This small molecule binds to this protein.
Small molecule (SMILES): COc1ccc2c(c1)CCN(C(=O)Cc1cc(=O)[nH]o1)[C@H]2C(=O)Nc1ccc(C(C)(C)C)c(F)c1

Sequence of chain 1.B:
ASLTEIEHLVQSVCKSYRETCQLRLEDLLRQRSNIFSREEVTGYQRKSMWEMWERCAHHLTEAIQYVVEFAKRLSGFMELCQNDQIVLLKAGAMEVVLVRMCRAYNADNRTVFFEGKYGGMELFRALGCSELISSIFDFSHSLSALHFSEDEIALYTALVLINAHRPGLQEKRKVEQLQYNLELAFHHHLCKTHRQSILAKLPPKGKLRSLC

Binding-site contacts:
Ligand atom O22 contacts residue GLU115 of chain 1.B at 3.4 Å.
Ligand atom C16 contacts residue HIS59 of chain 1.B at 3.7 Å.
Ligand atom C27 contacts residue PHE113 of chain 1.B at 3.6 Å (hydrophobic).
Ligand atom C27 contacts residue VAL112 of chain 1.B at 3.7 Å (hydrophobic).
Ligand atom C11 contacts residue HIS59 of chain 1.B at 3.8 Å.
Ligand atom N25 contacts residue PHE114 of chain 1.B at 3.8 Å.
Ligand atom O24 contacts residue HIS59 of chain 1.B at 3.2 Å.
Ligand atom O15 contacts residue GLU115 of chain 1.B at 2.6 Å (salt-bridge).
Ligand atom C28 contacts residue VAL112 of chain 1.B at 3.8 Å (hydrophobic).
Ligand atom C11 contacts residue GLN22 of chain 1.B at 3.9 Å.
Ligand atom O15 contacts residue PHE114 of chain 1.B at 3.4 Å.
Ligand atom C34 contacts residue PHE137 of chain 1.B at 4.0 Å (hydrophobic).
Ligand atom C7 contacts residue PHE113 of chain 1.B at 3.5 Å (hydrophobic).
Ligand atom O22 contacts residue PHE113 of chain 1.B at 3.6 Å.
Ligand atom C13 contacts residue GLN22 of chain 1.B at 3.5 Å.
Ligand atom C14 contacts residue GLU115 of chain 1.B at 3.6 Å.
Ligand atom N21 contacts residue PHE113 of chain 1.B at 3.4 Å.
Ligand atom C5 contacts residue ALA104 of chain 1.B at 4.0 Å (hydrophobic).
Ligand atom C4 contacts residue LEU23 of chain 1.B at 3.9 Å (hydrophobic).
Ligand atom C6 contacts residue LEU23 of chain 1.B at 3.9 Å (hydrophobic).
Ligand atom C4 contacts residue ALA104 of chain 1.B at 3.8 Å (hydrophobic).
Ligand atom C1 contacts residue ARG100 of chain 1.B at 3.5 Å.
Ligand atom O22 contacts residue GLY116 of chain 1.B at 3.5 Å (h-bond).
Ligand atom C32 contacts residue LEU60 of chain 1.B at 3.8 Å (hydrophobic).
Ligand atom O15 contacts residue HIS59 of chain 1.B at 3.8 Å.
Ligand atom C5 contacts residue LEU23 of chain 1.B at 3.9 Å (hydrophobic).
Ligand atom C14 contacts residue HIS59 of chain 1.B at 3.9 Å.
Ligand atom C28 contacts residue PHE124 of chain 1.B at 3.6 Å (hydrophobic).
Ligand atom C35 contacts residue PHE124 of chain 1.B at 3.7 Å (hydrophobic).
Ligand atom F31 contacts residue CYS56 of chain 1.B at 3.6 Å.
Ligand atom F31 contacts residue LEU60 of chain 1.B at 3.4 Å.
Ligand atom C23 contacts residue PHE113 of chain 1.B at 3.6 Å (hydrophobic).
Ligand atom C30 contacts residue LEU60 of chain 1.B at 3.9 Å (hydrophobic).
Ligand atom C19 contacts residue PHE113 of chain 1.B at 3.9 Å (hydrophobic).
Ligand atom C32 contacts residue PHE114 of chain 1.B at 3.9 Å (hydrophobic).
Ligand atom C26 contacts residue PHE113 of chain 1.B at 3.6 Å (hydrophobic).
Ligand atom C5 contacts residue PHE113 of chain 1.B at 3.8 Å (hydrophobic).
Ligand atom N25 contacts residue PHE113 of chain 1.B at 2.8 Å (h-bond).
Ligand atom C26 contacts residue PHE114 of chain 1.B at 3.6 Å (hydrophobic).
Ligand atom N21 contacts residue GLY116 of chain 1.B at 3.6 Å.